This small molecule binds to this protein.
Small molecule (SMILES): CC(=O)N[C@H]1[C@H](O[C@H]2[C@H](O)[C@@H](NC(C)=O)CO[C@@H]2CO)O[C@H](CO)[C@@H](O[C@@H]2O[C@H](CO)[C@@H](O)[C@H](O)[C@@H]2O)[C@@H]1O

Binding-site contacts:
Ligand atom C1 contacts residue ASN13 of chain 1.C at 1.4 Å.
Ligand atom C7 contacts residue ASN13 of chain 1.C at 3.8 Å.
Ligand atom C8 contacts residue PHE8 of chain 1.C at 3.6 Å (hydrophobic).
Ligand atom C8 contacts residue GLY9 of chain 1.C at 3.5 Å.
Ligand atom O7 contacts residue ASN13 of chain 1.C at 4.3 Å.
Ligand atom N2 contacts residue PHE12 of chain 1.C at 4.3 Å.
Ligand atom C5 contacts residue ASN13 of chain 1.C at 3.7 Å.
Ligand atom C4 contacts residue ASN13 of chain 1.C at 4.2 Å.
Ligand atom O6 contacts residue VAL37 of chain 1.C at 4.3 Å.
Ligand atom N2 contacts residue ASN13 of chain 1.C at 2.9 Å (h-bond).
Ligand atom C7 contacts residue PHE12 of chain 1.C at 4.5 Å (hydrophobic).
Ligand atom O5 contacts residue ASN13 of chain 1.C at 2.4 Å (h-bond).
Ligand atom C3 contacts residue ASN13 of chain 1.C at 3.8 Å.
Ligand atom C7 contacts residue GLY9 of chain 1.C at 3.6 Å.
Ligand atom N2 contacts residue GLY9 of chain 1.C at 4.3 Å.
Ligand atom C7 contacts residue PHE8 of chain 1.C at 4.4 Å (hydrophobic).
Ligand atom C8 contacts residue LEU38 of chain 1.C at 4.2 Å (hydrophobic).
Ligand atom C8 contacts residue PHE12 of chain 1.C at 3.7 Å (hydrophobic).
Ligand atom O7 contacts residue GLY9 of chain 1.C at 3.6 Å.
Ligand atom C2 contacts residue ASN13 of chain 1.C at 2.5 Å.
Ligand atom C6 contacts residue VAL37 of chain 1.C at 3.8 Å (hydrophobic).

Sequence of chain 1.C:
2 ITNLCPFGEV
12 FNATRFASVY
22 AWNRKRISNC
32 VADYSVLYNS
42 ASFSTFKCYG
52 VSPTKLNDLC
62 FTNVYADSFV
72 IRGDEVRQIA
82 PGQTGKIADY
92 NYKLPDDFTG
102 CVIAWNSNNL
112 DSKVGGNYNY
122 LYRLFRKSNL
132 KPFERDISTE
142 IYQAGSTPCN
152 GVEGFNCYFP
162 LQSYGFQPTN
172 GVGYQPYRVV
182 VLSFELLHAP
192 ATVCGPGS